A protein and the small-molecule ligand that binds it are described below.
Small molecule (SMILES): CC(=O)N[C@@H]1[C@@H](O)[C@H](O)[C@@H](CO)O[C@H]1O

Sequence of chain 1.A:
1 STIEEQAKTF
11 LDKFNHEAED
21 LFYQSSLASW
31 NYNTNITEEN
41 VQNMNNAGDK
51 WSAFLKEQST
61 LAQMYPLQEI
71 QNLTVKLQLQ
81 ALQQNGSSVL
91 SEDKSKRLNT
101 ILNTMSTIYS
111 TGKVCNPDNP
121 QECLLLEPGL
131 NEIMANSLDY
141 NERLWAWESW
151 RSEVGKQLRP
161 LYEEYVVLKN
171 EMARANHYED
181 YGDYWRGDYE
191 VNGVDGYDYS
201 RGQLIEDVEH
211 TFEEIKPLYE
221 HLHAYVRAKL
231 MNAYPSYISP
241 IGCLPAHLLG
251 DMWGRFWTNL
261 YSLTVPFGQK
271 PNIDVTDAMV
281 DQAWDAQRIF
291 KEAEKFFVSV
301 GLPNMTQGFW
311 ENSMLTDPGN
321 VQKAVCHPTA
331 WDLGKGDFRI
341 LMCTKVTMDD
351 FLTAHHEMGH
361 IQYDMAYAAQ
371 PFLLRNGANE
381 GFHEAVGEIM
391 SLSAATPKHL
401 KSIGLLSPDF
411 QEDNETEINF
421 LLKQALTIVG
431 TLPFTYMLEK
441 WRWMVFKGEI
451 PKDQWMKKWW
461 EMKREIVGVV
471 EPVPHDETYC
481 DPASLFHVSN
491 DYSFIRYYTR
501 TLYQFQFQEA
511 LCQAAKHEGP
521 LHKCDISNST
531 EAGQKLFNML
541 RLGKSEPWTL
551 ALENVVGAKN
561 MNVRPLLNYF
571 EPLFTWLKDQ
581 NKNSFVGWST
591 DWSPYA

Binding-site contacts:
Ligand atom O5 contacts residue ASN528 of chain 1.A at 2.4 Å (h-bond).
Ligand atom C3 contacts residue SER402 of chain 1.A at 4.4 Å.
Ligand atom C8 contacts residue ASN528 of chain 1.A at 4.3 Å.
Ligand atom O7 contacts residue ASN528 of chain 1.A at 2.9 Å (h-bond).
Ligand atom O3 contacts residue SER402 of chain 1.A at 3.7 Å.
Ligand atom C7 contacts residue ASN528 of chain 1.A at 3.1 Å.
Ligand atom C4 contacts residue ASN528 of chain 1.A at 4.2 Å.
Ligand atom C1 contacts residue ASN528 of chain 1.A at 1.4 Å.
Ligand atom C8 contacts residue ASP525 of chain 1.A at 3.6 Å.
Ligand atom C2 contacts residue ASN528 of chain 1.A at 2.5 Å.
Ligand atom N2 contacts residue SER402 of chain 1.A at 3.7 Å.
Ligand atom N2 contacts residue ASN528 of chain 1.A at 2.9 Å (h-bond).
Ligand atom C5 contacts residue ASN528 of chain 1.A at 3.7 Å.
Ligand atom C7 contacts residue SER402 of chain 1.A at 4.1 Å.
Ligand atom C8 contacts residue SER402 of chain 1.A at 3.5 Å.
Ligand atom C8 contacts residue SER527 of chain 1.A at 4.0 Å.
Ligand atom C3 contacts residue ASN528 of chain 1.A at 3.8 Å.